Sequence of chain 1.A:
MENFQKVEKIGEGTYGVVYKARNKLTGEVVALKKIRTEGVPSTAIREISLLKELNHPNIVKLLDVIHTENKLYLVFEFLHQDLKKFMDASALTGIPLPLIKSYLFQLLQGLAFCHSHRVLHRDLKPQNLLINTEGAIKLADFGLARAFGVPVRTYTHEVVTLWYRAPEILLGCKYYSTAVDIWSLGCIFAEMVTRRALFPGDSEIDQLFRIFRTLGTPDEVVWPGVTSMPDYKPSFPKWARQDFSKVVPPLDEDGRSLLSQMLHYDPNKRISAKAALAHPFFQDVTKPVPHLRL

Binding-site contacts:
Ligand atom C16 contacts residue ILE18 of chain 1.A at 3.6 Å (hydrophobic).
Ligand atom C9 contacts residue LYS41 of chain 1.A at 3.7 Å.
Ligand atom N3 contacts residue ALA39 of chain 1.A at 3.5 Å.
Ligand atom C2 contacts residue ALA39 of chain 1.A at 3.4 Å (hydrophobic).
Ligand atom C5 contacts residue LEU142 of chain 1.A at 3.8 Å (hydrophobic).
Ligand atom C7 contacts residue VAL26 of chain 1.A at 3.9 Å (hydrophobic).
Ligand atom C4 contacts residue LEU142 of chain 1.A at 3.4 Å (hydrophobic).
Ligand atom C14 contacts residue LEU142 of chain 1.A at 4.0 Å (hydrophobic).
Ligand atom N15 contacts residue ILE18 of chain 1.A at 3.7 Å.
Ligand atom N15 contacts residue LEU91 of chain 1.A at 2.8 Å (h-bond).
Ligand atom C14 contacts residue LEU91 of chain 1.A at 3.6 Å (hydrophobic).
Ligand atom C18 contacts residue ASP94 of chain 1.A at 3.5 Å.
Ligand atom C2 contacts residue GLU89 of chain 1.A at 3.8 Å.
Ligand atom C7 contacts residue LYS41 of chain 1.A at 4.0 Å.
Ligand atom N3 contacts residue GLU89 of chain 1.A at 2.7 Å (salt-bridge).
Ligand atom C16 contacts residue PHE90 of chain 1.A at 4.0 Å (hydrophobic).
Ligand atom C16 contacts residue LEU91 of chain 1.A at 3.7 Å (hydrophobic).
Ligand atom N1 contacts residue LEU91 of chain 1.A at 3.3 Å (h-bond).
Ligand atom N1 contacts residue LEU142 of chain 1.A at 3.6 Å.
Ligand atom C18 contacts residue GLN93 of chain 1.A at 3.6 Å.
Ligand atom C4 contacts residue ALA39 of chain 1.A at 3.8 Å (hydrophobic).
Ligand atom N8 contacts residue LYS41 of chain 1.A at 3.0 Å (salt-bridge).
Ligand atom C18 contacts residue LEU142 of chain 1.A at 3.9 Å (hydrophobic).
Ligand atom C17 contacts residue LEU91 of chain 1.A at 3.6 Å (hydrophobic).
Ligand atom N1 contacts residue ALA39 of chain 1.A at 3.7 Å.
Ligand atom N8 contacts residue ASP153 of chain 1.A at 3.6 Å.
Ligand atom C10 contacts residue ASN140 of chain 1.A at 3.6 Å.
Ligand atom S13 contacts residue ILE18 of chain 1.A at 3.9 Å.
Ligand atom N3 contacts residue LEU142 of chain 1.A at 3.5 Å.
Ligand atom N3 contacts residue VAL72 of chain 1.A at 3.5 Å.
Ligand atom O12 contacts residue PHE88 of chain 1.A at 3.8 Å.
Ligand atom C14 contacts residue ILE18 of chain 1.A at 3.8 Å (hydrophobic).
Ligand atom C9 contacts residue ASP153 of chain 1.A at 3.4 Å.
Ligand atom C2 contacts residue LEU142 of chain 1.A at 3.2 Å (hydrophobic).
Ligand atom N8 contacts residue VAL26 of chain 1.A at 3.6 Å.
Ligand atom N15 contacts residue PHE90 of chain 1.A at 3.4 Å.
Ligand atom C10 contacts residue ASP153 of chain 1.A at 3.9 Å.
Ligand atom N1 contacts residue PHE90 of chain 1.A at 4.0 Å.
Ligand atom O12 contacts residue ALA152 of chain 1.A at 3.8 Å.
Ligand atom N3 contacts residue PHE88 of chain 1.A at 3.8 Å.

The small molecule below binds the protein below.
Small molecule (SMILES): C=CCNc1nc(N)c(C(=O)c2cccnc2)s1